Binding-site contacts:
Ligand atom C5 contacts residue MET49 of chain 1.A at 4.0 Å (hydrophobic).
Ligand atom N2 contacts residue GLU166 of chain 1.A at 4.0 Å.
Ligand atom C11 contacts residue ASN142 of chain 1.A at 3.3 Å.
Ligand atom C4 contacts residue ARG188 of chain 1.A at 3.5 Å.
Ligand atom C4 contacts residue ASP187 of chain 1.A at 3.8 Å.
Ligand atom N2 contacts residue PHE140 of chain 1.A at 3.0 Å (h-bond).
Ligand atom N3 contacts residue ASN142 of chain 1.A at 4.0 Å.
Ligand atom N1 contacts residue PHE140 of chain 1.A at 4.0 Å.
Ligand atom C10 contacts residue PHE140 of chain 1.A at 3.0 Å (hydrophobic).
Ligand atom C5 contacts residue HIS164 of chain 1.A at 3.9 Å.
Ligand atom C8 contacts residue MET165 of chain 1.A at 4.0 Å (hydrophobic).
Ligand atom N3 contacts residue GLU166 of chain 1.A at 3.6 Å.
Ligand atom C9 contacts residue CYS145 of chain 1.A at 4.0 Å (hydrophobic).
Ligand atom C4 contacts residue GLN189 of chain 1.A at 3.9 Å.
Ligand atom C4 contacts residue MET49 of chain 1.A at 3.5 Å (hydrophobic).
Ligand atom C10 contacts residue LEU141 of chain 1.A at 3.9 Å (hydrophobic).
Ligand atom C7 contacts residue HIS41 of chain 1.A at 4.0 Å.
Ligand atom C7 contacts residue CYS145 of chain 1.A at 3.8 Å (hydrophobic).
Ligand atom C8 contacts residue CYS145 of chain 1.A at 4.1 Å (hydrophobic).
Ligand atom C11 contacts residue GLU166 of chain 1.A at 3.7 Å.
Ligand atom C2 contacts residue MET49 of chain 1.A at 3.5 Å (hydrophobic).
Ligand atom O contacts residue GLU166 of chain 1.A at 3.4 Å (salt-bridge).
Ligand atom O contacts residue MET165 of chain 1.A at 3.9 Å.
Ligand atom C3 contacts residue MET49 of chain 1.A at 3.4 Å (hydrophobic).
Ligand atom N1 contacts residue LEU141 of chain 1.A at 3.8 Å.
Ligand atom N2 contacts residue LEU141 of chain 1.A at 3.7 Å.
Ligand atom C5 contacts residue MET165 of chain 1.A at 3.6 Å (hydrophobic).
Ligand atom C contacts residue MET49 of chain 1.A at 3.7 Å (hydrophobic).
Ligand atom C1 contacts residue MET49 of chain 1.A at 3.9 Å (hydrophobic).
Ligand atom C contacts residue GLN189 of chain 1.A at 3.5 Å.
Ligand atom C2 contacts residue GLN189 of chain 1.A at 3.7 Å.
Ligand atom N contacts residue CYS145 of chain 1.A at 3.4 Å (h-bond).
Ligand atom C7 contacts residue HIS164 of chain 1.A at 3.8 Å.
Ligand atom N1 contacts residue HIS163 of chain 1.A at 3.1 Å (h-bond).
Ligand atom C4 contacts residue MET165 of chain 1.A at 3.5 Å (hydrophobic).
Ligand atom N2 contacts residue HIS163 of chain 1.A at 3.4 Å (h-bond).
Ligand atom C10 contacts residue GLU166 of chain 1.A at 3.5 Å.
Ligand atom N1 contacts residue CYS145 of chain 1.A at 4.0 Å.
Ligand atom N2 contacts residue SER144 of chain 1.A at 3.6 Å.
Ligand atom N1 contacts residue SER144 of chain 1.A at 3.5 Å (h-bond).

Sequence of chain 2.A:
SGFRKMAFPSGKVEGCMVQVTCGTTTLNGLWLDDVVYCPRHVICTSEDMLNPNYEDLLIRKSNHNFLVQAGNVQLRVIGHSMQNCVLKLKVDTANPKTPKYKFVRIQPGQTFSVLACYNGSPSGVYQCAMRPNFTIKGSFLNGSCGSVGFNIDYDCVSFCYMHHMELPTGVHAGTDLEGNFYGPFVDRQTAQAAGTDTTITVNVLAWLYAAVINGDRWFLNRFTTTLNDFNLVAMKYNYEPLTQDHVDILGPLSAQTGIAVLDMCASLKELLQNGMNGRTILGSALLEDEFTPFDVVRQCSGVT

The small molecule below binds the protein below.
Small molecule (SMILES): Cc1cc(C)cc(CC(=O)Nc2nncn2C)c1

Sequence of chain 1.A:
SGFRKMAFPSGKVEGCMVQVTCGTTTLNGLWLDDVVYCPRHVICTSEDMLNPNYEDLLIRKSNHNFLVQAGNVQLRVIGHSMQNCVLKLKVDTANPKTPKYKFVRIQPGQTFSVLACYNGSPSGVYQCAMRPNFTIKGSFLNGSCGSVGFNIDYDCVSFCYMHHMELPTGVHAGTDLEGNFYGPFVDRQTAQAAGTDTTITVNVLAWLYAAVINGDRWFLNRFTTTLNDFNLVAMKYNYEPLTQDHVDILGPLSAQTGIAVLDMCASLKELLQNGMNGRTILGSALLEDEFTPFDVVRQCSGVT